Sequence of chain 1.A:
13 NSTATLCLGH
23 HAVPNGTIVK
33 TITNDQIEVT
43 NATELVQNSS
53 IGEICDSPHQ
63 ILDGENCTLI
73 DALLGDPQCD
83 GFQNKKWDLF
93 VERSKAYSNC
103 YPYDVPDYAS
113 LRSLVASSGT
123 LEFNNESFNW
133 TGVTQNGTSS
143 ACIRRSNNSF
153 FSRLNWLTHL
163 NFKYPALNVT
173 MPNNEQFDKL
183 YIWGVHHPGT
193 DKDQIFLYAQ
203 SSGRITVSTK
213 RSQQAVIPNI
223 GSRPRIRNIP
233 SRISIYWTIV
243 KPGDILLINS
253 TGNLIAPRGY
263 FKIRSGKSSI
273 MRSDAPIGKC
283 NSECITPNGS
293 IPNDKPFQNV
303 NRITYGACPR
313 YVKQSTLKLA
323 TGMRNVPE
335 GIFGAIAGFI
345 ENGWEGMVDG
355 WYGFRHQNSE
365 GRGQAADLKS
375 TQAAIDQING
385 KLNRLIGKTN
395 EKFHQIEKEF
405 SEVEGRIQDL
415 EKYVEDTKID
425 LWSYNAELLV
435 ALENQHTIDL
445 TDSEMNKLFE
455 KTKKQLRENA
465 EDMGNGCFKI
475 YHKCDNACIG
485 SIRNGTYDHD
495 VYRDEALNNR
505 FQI

A protein and the small-molecule ligand that binds it are described below.
Small molecule (SMILES): CC(=O)N[C@@H]1[C@@H](O)[C@H](O)[C@@H](CO)O[C@H]1O

Binding-site contacts:
Ligand atom C1 contacts residue ASN68 of chain 1.A at 1.4 Å.
Ligand atom C5 contacts residue TYR99 of chain 1.A at 4.3 Å (hydrophobic).
Ligand atom C2 contacts residue ASN68 of chain 1.A at 2.3 Å.
Ligand atom O6 contacts residue TYR99 of chain 1.A at 3.3 Å.
Ligand atom O5 contacts residue TYR99 of chain 1.A at 3.5 Å (h-bond).
Ligand atom O6 contacts residue ASN68 of chain 1.A at 4.4 Å.
Ligand atom C5 contacts residue ASN68 of chain 1.A at 3.7 Å.
Ligand atom C4 contacts residue ASN68 of chain 1.A at 4.2 Å.
Ligand atom C7 contacts residue ASN68 of chain 1.A at 3.2 Å.
Ligand atom N2 contacts residue ASN68 of chain 1.A at 2.7 Å (h-bond).
Ligand atom C3 contacts residue ASN68 of chain 1.A at 3.7 Å.
Ligand atom C1 contacts residue GLN80 of chain 1.A at 4.4 Å.
Ligand atom C8 contacts residue ASN68 of chain 1.A at 4.3 Å.
Ligand atom C8 contacts residue GLU67 of chain 1.A at 3.4 Å.
Ligand atom C6 contacts residue TYR99 of chain 1.A at 3.8 Å (hydrophobic).
Ligand atom O7 contacts residue ASN68 of chain 1.A at 3.2 Å (h-bond).
Ligand atom O5 contacts residue ASN68 of chain 1.A at 2.4 Å (h-bond).
Ligand atom O5 contacts residue GLN80 of chain 1.A at 4.2 Å.